Sequence of chain 1.B:
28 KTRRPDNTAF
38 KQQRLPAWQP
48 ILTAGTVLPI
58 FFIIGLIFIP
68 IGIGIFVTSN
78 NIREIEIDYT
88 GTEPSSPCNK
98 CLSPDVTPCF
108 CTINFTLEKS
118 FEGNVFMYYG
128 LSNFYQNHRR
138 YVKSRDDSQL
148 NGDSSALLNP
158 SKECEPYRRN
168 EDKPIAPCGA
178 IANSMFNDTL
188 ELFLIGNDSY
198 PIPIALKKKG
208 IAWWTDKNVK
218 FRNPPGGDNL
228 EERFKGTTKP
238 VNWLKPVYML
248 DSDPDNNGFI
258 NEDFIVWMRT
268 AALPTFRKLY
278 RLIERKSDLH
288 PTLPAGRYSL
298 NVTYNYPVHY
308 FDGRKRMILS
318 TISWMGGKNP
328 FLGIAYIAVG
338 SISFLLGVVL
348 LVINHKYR

Sequence of chain 1.A:
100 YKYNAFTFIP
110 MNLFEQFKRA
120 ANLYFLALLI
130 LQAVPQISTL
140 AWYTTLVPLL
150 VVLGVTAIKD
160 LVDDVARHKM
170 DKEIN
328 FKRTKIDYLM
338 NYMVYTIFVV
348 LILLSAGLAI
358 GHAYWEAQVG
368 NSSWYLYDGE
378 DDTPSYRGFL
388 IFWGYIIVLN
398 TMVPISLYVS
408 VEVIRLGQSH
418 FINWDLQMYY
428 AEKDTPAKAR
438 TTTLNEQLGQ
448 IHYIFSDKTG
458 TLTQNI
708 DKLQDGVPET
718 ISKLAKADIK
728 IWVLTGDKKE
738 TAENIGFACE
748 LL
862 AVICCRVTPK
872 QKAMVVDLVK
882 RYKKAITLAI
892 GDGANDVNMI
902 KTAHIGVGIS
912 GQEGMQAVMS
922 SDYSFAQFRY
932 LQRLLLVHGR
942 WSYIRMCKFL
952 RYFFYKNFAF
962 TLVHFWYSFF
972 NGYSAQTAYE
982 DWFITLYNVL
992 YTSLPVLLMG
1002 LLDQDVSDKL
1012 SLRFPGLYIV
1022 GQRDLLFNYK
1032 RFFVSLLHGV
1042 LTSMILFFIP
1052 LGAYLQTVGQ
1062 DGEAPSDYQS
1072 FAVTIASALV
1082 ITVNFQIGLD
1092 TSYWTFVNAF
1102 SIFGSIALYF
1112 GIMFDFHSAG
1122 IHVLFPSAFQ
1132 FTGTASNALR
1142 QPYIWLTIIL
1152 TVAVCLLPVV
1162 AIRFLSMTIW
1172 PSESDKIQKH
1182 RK

This protein binds this small molecule.
Small molecule (SMILES): CC(=O)N[C@H]1[C@H](O[C@H]2[C@H](O)[C@@H](NC(C)=O)CO[C@@H]2CO)O[C@H](CO)[C@@H](O[C@@H]2O[C@H](CO)[C@@H](O)[C@H](O)[C@@H]2O)[C@@H]1O

Binding-site contacts:
Ligand atom C4 contacts residue ASN239 of chain 1.B at 3.8 Å.
Ligand atom C7 contacts residue LEU241 of chain 1.B at 3.6 Å (hydrophobic).
Ligand atom O3 contacts residue ASN239 of chain 1.B at 3.9 Å.
Ligand atom C8 contacts residue LEU241 of chain 1.B at 3.3 Å (hydrophobic).
Ligand atom C8 contacts residue PRO304 of chain 1.B at 4.0 Å (hydrophobic).
Ligand atom C8 contacts residue TRP371 of chain 1.A at 3.4 Å (hydrophobic).
Ligand atom C5 contacts residue ASN239 of chain 1.B at 4.1 Å.
Ligand atom C8 contacts residue ASN302 of chain 1.B at 3.6 Å.
Ligand atom C6 contacts residue ASN239 of chain 1.B at 3.7 Å.
Ligand atom C6 contacts residue PRO304 of chain 1.B at 3.8 Å (hydrophobic).
Ligand atom O5 contacts residue ASN302 of chain 1.B at 3.6 Å.
Ligand atom N2 contacts residue ASN184 of chain 1.B at 2.9 Å (h-bond).
Ligand atom C6 contacts residue VAL238 of chain 1.B at 3.5 Å (hydrophobic).
Ligand atom O7 contacts residue ASN184 of chain 1.B at 2.8 Å (h-bond).
Ligand atom O6 contacts residue TYR303 of chain 1.B at 3.2 Å.
Ligand atom N2 contacts residue ASN239 of chain 1.B at 3.5 Å (h-bond).
Ligand atom C1 contacts residue ASN239 of chain 1.B at 3.7 Å.
Ligand atom C2 contacts residue ASN302 of chain 1.B at 4.0 Å.
Ligand atom O6 contacts residue PRO304 of chain 1.B at 3.4 Å.
Ligand atom N2 contacts residue ASN302 of chain 1.B at 4.0 Å.
Ligand atom O5 contacts residue ASN239 of chain 1.B at 3.9 Å.
Ligand atom O6 contacts residue TRP240 of chain 1.B at 4.1 Å.
Ligand atom C5 contacts residue ASN302 of chain 1.B at 3.6 Å.
Ligand atom C6 contacts residue TRP371 of chain 1.A at 3.5 Å (hydrophobic).
Ligand atom C5 contacts residue VAL238 of chain 1.B at 3.7 Å (hydrophobic).
Ligand atom O5 contacts residue ASN184 of chain 1.B at 2.4 Å (h-bond).
Ligand atom C2 contacts residue ASN184 of chain 1.B at 2.4 Å.
Ligand atom C1 contacts residue ASN184 of chain 1.B at 1.4 Å.
Ligand atom O6 contacts residue ASN239 of chain 1.B at 3.5 Å (h-bond).
Ligand atom O7 contacts residue LEU241 of chain 1.B at 3.4 Å.
Ligand atom C3 contacts residue ASN239 of chain 1.B at 3.8 Å.
Ligand atom C1 contacts residue ASN302 of chain 1.B at 3.2 Å.
Ligand atom C7 contacts residue ASN184 of chain 1.B at 3.0 Å.
Ligand atom C3 contacts residue ASN302 of chain 1.B at 4.1 Å.
Ligand atom C5 contacts residue PRO304 of chain 1.B at 3.8 Å (hydrophobic).
Ligand atom O6 contacts residue TRP371 of chain 1.A at 2.9 Å.
Ligand atom C5 contacts residue ASN184 of chain 1.B at 3.7 Å.
Ligand atom C2 contacts residue ASN239 of chain 1.B at 3.9 Å.
Ligand atom C3 contacts residue ASN184 of chain 1.B at 3.8 Å.
Ligand atom O6 contacts residue VAL238 of chain 1.B at 2.8 Å (h-bond).